Binding-site contacts:
Ligand atom O7 contacts residue GLU484 of chain 1.A at 3.6 Å.
Ligand atom C8 contacts residue LYS481 of chain 1.A at 4.0 Å.
Ligand atom C5 contacts residue THR255 of chain 1.G at 4.1 Å.
Ligand atom C8 contacts residue GLU484 of chain 1.A at 3.4 Å.
Ligand atom C7 contacts residue ASN253 of chain 1.G at 3.8 Å.
Ligand atom O7 contacts residue ARG476 of chain 1.A at 3.0 Å (salt-bridge).
Ligand atom O7 contacts residue ASN253 of chain 1.G at 4.2 Å.
Ligand atom C5 contacts residue ASN253 of chain 1.G at 3.8 Å.
Ligand atom C1 contacts residue THR255 of chain 1.G at 3.7 Å.
Ligand atom O5 contacts residue THR127 of chain 1.G at 4.0 Å.
Ligand atom N2 contacts residue ASN253 of chain 1.G at 3.0 Å (h-bond).
Ligand atom C7 contacts residue ARG476 of chain 1.A at 3.9 Å.
Ligand atom C8 contacts residue ARG476 of chain 1.A at 3.9 Å.
Ligand atom C4 contacts residue ASN253 of chain 1.G at 4.3 Å.
Ligand atom O5 contacts residue THR255 of chain 1.G at 3.7 Å.
Ligand atom C2 contacts residue ASN253 of chain 1.G at 2.5 Å.
Ligand atom C1 contacts residue ASN253 of chain 1.G at 1.5 Å.
Ligand atom O6 contacts residue THR255 of chain 1.G at 3.8 Å.
Ligand atom C7 contacts residue GLU484 of chain 1.A at 3.9 Å.
Ligand atom O5 contacts residue ASN253 of chain 1.G at 2.4 Å (h-bond).
Ligand atom C3 contacts residue ASN253 of chain 1.G at 3.9 Å.

Sequence of chain 1.A:
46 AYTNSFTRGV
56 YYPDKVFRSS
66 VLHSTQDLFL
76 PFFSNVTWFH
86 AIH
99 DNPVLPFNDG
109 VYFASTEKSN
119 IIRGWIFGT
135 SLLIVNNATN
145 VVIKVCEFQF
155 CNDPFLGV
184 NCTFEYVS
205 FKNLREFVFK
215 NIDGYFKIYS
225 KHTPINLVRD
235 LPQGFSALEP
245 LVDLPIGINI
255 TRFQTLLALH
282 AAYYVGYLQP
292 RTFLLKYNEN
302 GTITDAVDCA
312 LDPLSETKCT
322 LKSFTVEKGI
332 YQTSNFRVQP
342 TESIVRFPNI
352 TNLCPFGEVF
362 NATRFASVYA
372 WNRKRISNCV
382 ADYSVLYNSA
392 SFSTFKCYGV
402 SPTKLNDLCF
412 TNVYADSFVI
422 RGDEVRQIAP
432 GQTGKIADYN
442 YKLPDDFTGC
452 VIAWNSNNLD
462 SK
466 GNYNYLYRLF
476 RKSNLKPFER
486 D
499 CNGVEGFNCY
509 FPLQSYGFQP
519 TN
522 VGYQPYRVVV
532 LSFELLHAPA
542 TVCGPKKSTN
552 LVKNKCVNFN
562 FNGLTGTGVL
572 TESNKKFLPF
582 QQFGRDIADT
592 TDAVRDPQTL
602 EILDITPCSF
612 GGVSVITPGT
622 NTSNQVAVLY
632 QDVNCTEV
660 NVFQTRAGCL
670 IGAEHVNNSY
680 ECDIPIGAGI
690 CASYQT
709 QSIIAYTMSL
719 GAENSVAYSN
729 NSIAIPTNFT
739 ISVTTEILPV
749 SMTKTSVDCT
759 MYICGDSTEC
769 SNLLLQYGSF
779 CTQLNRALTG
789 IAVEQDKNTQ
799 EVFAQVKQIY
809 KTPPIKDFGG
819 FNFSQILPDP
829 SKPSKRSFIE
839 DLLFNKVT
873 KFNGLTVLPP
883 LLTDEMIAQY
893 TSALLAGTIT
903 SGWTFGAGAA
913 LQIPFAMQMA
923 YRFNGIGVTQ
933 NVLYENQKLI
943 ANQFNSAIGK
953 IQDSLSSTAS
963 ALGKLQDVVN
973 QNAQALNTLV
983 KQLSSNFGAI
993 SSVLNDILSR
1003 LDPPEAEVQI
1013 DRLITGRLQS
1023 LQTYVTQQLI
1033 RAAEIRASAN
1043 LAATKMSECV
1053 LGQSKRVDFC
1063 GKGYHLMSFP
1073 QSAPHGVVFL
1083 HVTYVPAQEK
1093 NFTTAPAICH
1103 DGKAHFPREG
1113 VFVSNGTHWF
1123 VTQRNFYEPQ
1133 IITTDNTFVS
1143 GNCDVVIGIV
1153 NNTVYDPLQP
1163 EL

Sequence of chain 1.G:
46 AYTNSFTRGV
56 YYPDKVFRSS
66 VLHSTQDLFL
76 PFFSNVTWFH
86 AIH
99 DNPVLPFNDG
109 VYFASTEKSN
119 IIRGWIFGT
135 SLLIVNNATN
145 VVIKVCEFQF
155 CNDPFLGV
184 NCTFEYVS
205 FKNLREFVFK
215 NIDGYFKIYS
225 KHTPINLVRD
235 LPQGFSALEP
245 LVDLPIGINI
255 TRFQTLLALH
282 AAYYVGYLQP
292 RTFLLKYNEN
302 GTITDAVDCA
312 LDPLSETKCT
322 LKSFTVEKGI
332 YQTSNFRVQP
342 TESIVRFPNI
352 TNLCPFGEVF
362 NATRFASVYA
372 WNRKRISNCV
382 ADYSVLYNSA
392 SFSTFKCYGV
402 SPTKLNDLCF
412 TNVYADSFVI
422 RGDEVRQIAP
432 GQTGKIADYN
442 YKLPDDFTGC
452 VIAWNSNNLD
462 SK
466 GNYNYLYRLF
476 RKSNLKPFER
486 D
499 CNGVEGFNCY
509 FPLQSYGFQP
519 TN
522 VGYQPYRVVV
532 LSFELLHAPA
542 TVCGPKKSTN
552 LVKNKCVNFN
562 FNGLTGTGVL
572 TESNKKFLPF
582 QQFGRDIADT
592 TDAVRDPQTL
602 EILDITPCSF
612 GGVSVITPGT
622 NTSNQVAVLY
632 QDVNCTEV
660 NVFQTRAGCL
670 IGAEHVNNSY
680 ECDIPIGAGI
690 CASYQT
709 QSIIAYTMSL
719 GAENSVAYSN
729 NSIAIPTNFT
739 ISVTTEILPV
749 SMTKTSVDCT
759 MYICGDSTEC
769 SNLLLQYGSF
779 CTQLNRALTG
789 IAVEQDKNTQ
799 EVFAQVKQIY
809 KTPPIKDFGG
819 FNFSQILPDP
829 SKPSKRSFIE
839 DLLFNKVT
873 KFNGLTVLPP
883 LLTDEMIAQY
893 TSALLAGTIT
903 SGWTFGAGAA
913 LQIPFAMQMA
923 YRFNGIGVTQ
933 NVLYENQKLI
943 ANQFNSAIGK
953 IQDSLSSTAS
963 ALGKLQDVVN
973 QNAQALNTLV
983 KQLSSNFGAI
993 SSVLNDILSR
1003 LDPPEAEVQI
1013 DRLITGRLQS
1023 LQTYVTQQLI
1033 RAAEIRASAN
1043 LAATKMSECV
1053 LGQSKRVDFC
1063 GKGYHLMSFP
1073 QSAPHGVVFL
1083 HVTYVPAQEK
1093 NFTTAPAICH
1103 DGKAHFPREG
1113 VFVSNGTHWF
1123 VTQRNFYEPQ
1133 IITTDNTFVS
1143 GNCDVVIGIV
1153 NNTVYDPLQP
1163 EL

This small molecule binds to this protein.
Small molecule (SMILES): CC(=O)N[C@@H]1[C@@H](O)[C@H](O)[C@@H](CO)O[C@H]1O